Sequence of chain 2.D:
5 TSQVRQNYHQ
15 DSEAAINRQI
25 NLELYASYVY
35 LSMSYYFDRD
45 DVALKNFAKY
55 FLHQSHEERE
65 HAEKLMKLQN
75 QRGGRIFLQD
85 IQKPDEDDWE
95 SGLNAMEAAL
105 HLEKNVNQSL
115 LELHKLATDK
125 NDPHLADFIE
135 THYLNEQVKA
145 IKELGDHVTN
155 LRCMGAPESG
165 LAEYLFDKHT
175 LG

This small molecule binds to this protein.
Small molecule (SMILES): CCCCSC(=S)SC(C)(C)C(=O)NCCN1C(=O)CCC1=O

Binding-site contacts:
Ligand atom C20 contacts residue CYS157 of chain 2.D at 1.8 Å (hydrophobic).
Ligand atom C21 contacts residue CYS157 of chain 2.D at 2.8 Å (hydrophobic).
Ligand atom N17 contacts residue CYS157 of chain 2.D at 3.9 Å.
Ligand atom O19 contacts residue CYS157 of chain 2.D at 3.2 Å (h-bond).
Ligand atom C22 contacts residue CYS157 of chain 2.D at 4.0 Å (hydrophobic).
Ligand atom O19 contacts residue GLY164 of chain 2.C at 4.3 Å.
Ligand atom C18 contacts residue CYS157 of chain 2.D at 2.8 Å (hydrophobic).

Sequence of chain 2.C:
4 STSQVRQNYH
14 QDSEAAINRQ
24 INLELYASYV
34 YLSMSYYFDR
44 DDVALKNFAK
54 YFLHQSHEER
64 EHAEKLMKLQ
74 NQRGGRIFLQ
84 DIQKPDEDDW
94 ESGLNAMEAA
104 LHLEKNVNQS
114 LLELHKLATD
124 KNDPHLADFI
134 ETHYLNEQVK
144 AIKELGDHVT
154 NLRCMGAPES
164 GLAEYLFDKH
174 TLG